This small molecule binds to this protein.
Small molecule (SMILES): Ic1cn[nH]c1

Sequence of chain 1.B:
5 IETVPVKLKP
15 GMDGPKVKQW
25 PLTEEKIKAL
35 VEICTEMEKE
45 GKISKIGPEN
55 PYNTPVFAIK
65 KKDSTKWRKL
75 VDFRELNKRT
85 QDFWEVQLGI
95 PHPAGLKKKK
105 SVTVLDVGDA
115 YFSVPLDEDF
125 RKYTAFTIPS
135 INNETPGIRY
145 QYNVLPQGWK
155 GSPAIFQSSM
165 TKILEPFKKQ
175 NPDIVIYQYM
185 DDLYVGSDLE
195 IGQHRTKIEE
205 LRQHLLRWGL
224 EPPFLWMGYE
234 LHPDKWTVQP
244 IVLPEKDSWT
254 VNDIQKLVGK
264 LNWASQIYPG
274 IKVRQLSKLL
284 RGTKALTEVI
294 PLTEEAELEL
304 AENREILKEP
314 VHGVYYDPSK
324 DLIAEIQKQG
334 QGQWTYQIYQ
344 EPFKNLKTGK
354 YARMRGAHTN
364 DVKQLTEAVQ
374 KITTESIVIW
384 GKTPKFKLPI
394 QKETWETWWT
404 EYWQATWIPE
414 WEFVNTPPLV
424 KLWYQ

Binding-site contacts:
Ligand atom C4 contacts residue TYR232 of chain 1.B at 4.1 Å (hydrophobic).
Ligand atom N1 contacts residue THR377 of chain 1.B at 3.0 Å (h-bond).
Ligand atom N2 contacts residue LYS66 of chain 1.B at 4.5 Å.
Ligand atom C3 contacts residue TYR232 of chain 1.B at 3.3 Å (hydrophobic).
Ligand atom C4 contacts residue GLN373 of chain 1.B at 3.5 Å.
Ligand atom C5 contacts residue THR377 of chain 1.B at 3.9 Å.
Ligand atom C5 contacts residue GLN373 of chain 1.B at 2.7 Å.
Ligand atom N1 contacts residue GLN373 of chain 1.B at 3.6 Å.
Ligand atom C3 contacts residue LYS66 of chain 1.B at 4.3 Å.
Ligand atom C5 contacts residue TRP410 of chain 1.B at 4.2 Å (hydrophobic).
Ligand atom N1 contacts residue ALA408 of chain 1.B at 4.3 Å.
Ligand atom N2 contacts residue TYR232 of chain 1.B at 3.1 Å.
Ligand atom C5 contacts residue LYS374 of chain 1.B at 3.9 Å.
Ligand atom I4 contacts residue ARG358 of chain 1.B at 3.6 Å.
Ligand atom N1 contacts residue TRP410 of chain 1.B at 3.6 Å.
Ligand atom I4 contacts residue GLU370 of chain 1.B at 4.3 Å.
Ligand atom N1 contacts residue TYR232 of chain 1.B at 4.0 Å.
Ligand atom I4 contacts residue GLN373 of chain 1.B at 3.9 Å.
Ligand atom N2 contacts residue THR377 of chain 1.B at 3.7 Å.